Sequence of chain 1.B:
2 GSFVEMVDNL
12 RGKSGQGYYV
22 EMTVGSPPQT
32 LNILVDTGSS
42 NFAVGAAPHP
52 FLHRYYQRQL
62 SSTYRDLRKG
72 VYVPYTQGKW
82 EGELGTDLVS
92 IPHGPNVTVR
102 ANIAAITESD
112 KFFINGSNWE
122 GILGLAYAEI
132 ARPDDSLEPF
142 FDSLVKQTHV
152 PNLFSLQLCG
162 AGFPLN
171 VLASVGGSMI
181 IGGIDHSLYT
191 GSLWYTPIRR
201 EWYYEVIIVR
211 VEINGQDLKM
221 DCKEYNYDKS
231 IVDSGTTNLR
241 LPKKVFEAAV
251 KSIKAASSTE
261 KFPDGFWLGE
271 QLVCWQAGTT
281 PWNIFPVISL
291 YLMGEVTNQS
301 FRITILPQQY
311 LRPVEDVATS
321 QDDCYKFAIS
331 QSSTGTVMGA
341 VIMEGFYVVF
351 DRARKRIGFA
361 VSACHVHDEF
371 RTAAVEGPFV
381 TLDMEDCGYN

Binding-site contacts:
Ligand atom C16 contacts residue GLY18 of chain 1.B at 3.4 Å.
Ligand atom C02 contacts residue THR236 of chain 1.B at 3.7 Å.
Ligand atom C16 contacts residue GLY16 of chain 1.B at 3.7 Å.
Ligand atom C09 contacts residue ILE123 of chain 1.B at 3.4 Å (hydrophobic).
Ligand atom C15 contacts residue GLN17 of chain 1.B at 3.5 Å.
Ligand atom O contacts residue GLN78 of chain 1.B at 3.1 Å (h-bond).
Ligand atom C15 contacts residue GLY18 of chain 1.B at 3.3 Å.
Ligand atom N contacts residue GLY235 of chain 1.B at 3.2 Å (h-bond).
Ligand atom CL contacts residue ALA340 of chain 1.B at 3.5 Å.
Ligand atom C12 contacts residue GLY235 of chain 1.B at 3.2 Å.
Ligand atom C contacts residue GLY235 of chain 1.B at 3.6 Å.
Ligand atom N02 contacts residue GLY39 of chain 1.B at 3.7 Å.
Ligand atom C contacts residue SER234 of chain 1.B at 3.3 Å.
Ligand atom C03 contacts residue ASP233 of chain 1.B at 3.7 Å.
Ligand atom C10 contacts residue GLN78 of chain 1.B at 3.3 Å.
Ligand atom C03 contacts residue GLY235 of chain 1.B at 3.4 Å.
Ligand atom O01 contacts residue THR77 of chain 1.B at 3.3 Å (h-bond).
Ligand atom N02 contacts residue GLY235 of chain 1.B at 3.4 Å (h-bond).
Ligand atom C16 contacts residue GLN17 of chain 1.B at 3.3 Å.
Ligand atom N03 contacts residue ASP37 of chain 1.B at 2.7 Å (salt-bridge).
Ligand atom C13 contacts residue LEU35 of chain 1.B at 3.7 Å (hydrophobic).
Ligand atom C08 contacts residue ILE123 of chain 1.B at 3.3 Å (hydrophobic).
Ligand atom C08 contacts residue PHE113 of chain 1.B at 3.6 Å (hydrophobic).
Ligand atom N02 contacts residue ASP233 of chain 1.B at 2.7 Å (salt-bridge).
Ligand atom N04 contacts residue GLY235 of chain 1.B at 2.9 Å (h-bond).
Ligand atom C11 contacts residue GLY235 of chain 1.B at 3.5 Å.
Ligand atom C16 contacts residue THR237 of chain 1.B at 3.0 Å.
Ligand atom C09 contacts residue PHE113 of chain 1.B at 3.5 Å (hydrophobic).
Ligand atom C contacts residue GLY18 of chain 1.B at 3.7 Å.
Ligand atom C03 contacts residue ASP37 of chain 1.B at 3.5 Å.
Ligand atom O01 contacts residue GLN78 of chain 1.B at 3.5 Å.
Ligand atom C17 contacts residue THR237 of chain 1.B at 3.3 Å.
Ligand atom N04 contacts residue LEU35 of chain 1.B at 3.7 Å.
Ligand atom C17 contacts residue GLY18 of chain 1.B at 3.7 Å.
Ligand atom C04 contacts residue ASP37 of chain 1.B at 3.6 Å.
Ligand atom C02 contacts residue GLY235 of chain 1.B at 3.6 Å.
Ligand atom C11 contacts residue GLN78 of chain 1.B at 3.7 Å.
Ligand atom C05 contacts residue ASP37 of chain 1.B at 3.6 Å.
Ligand atom N02 contacts residue ASP37 of chain 1.B at 2.8 Å (salt-bridge).
Ligand atom CL contacts residue THR237 of chain 1.B at 3.4 Å.

A small-molecule ligand and the protein it binds are described below.
Small molecule (SMILES): CN1CC(N)=N[C@](C)(c2cccc(NC(=O)c3ccc(Cl)cn3)c2)C1=O